Binding-site contacts:
Ligand atom N19 contacts residue ARG37 of chain 3.A at 4.1 Å.
Ligand atom C11 contacts residue MET47 of chain 3.B at 4.2 Å (hydrophobic).
Ligand atom C25 contacts residue TYR16 of chain 3.B at 4.2 Å (hydrophobic).
Ligand atom N27 contacts residue GLN20 of chain 3.B at 4.0 Å.
Ligand atom C04 contacts residue MET47 of chain 3.B at 4.3 Å (hydrophobic).
Ligand atom C02 contacts residue LEU14 of chain 3.B at 3.7 Å (hydrophobic).
Ligand atom C01 contacts residue TYR16 of chain 3.B at 3.9 Å (hydrophobic).
Ligand atom C11 contacts residue LEU157 of chain 3.A at 4.3 Å (hydrophobic).
Ligand atom C06 contacts residue TYR16 of chain 3.B at 3.8 Å (hydrophobic).
Ligand atom C15 contacts residue LEU53 of chain 3.B at 3.8 Å (hydrophobic).
Ligand atom C06 contacts residue MET47 of chain 3.B at 4.2 Å (hydrophobic).
Ligand atom C22 contacts residue ARG37 of chain 3.A at 4.3 Å.
Ligand atom C10 contacts residue VAL39 of chain 3.A at 3.9 Å (hydrophobic).
Ligand atom C26 contacts residue ASP21 of chain 3.B at 3.8 Å.
Ligand atom C11 contacts residue LEU57 of chain 3.B at 4.3 Å (hydrophobic).
Ligand atom C15 contacts residue LEU57 of chain 3.B at 3.8 Å (hydrophobic).
Ligand atom C08 contacts residue VAL39 of chain 3.A at 3.8 Å (hydrophobic).
Ligand atom O18 contacts residue ALA74 of chain 3.A at 3.6 Å.
Ligand atom C07 contacts residue ALA74 of chain 3.A at 4.1 Å (hydrophobic).
Ligand atom C14 contacts residue LEU53 of chain 3.B at 4.0 Å (hydrophobic).
Ligand atom C21 contacts residue ARG37 of chain 3.A at 4.0 Å.
Ligand atom C08 contacts residue LEU157 of chain 3.A at 3.8 Å (hydrophobic).
Ligand atom C24 contacts residue ILE43 of chain 3.B at 4.0 Å (hydrophobic).
Ligand atom C17 contacts residue ARG37 of chain 3.A at 3.7 Å.
Ligand atom C12 contacts residue LEU157 of chain 3.A at 4.0 Å (hydrophobic).
Ligand atom C26 contacts residue GLN20 of chain 3.B at 3.6 Å.
Ligand atom C20 contacts residue ARG37 of chain 3.A at 3.7 Å.
Ligand atom C13 contacts residue LEU157 of chain 3.A at 4.0 Å (hydrophobic).
Ligand atom C25 contacts residue THR18 of chain 3.B at 4.3 Å.
Ligand atom C12 contacts residue LEU159 of chain 3.A at 4.1 Å (hydrophobic).
Ligand atom C16 contacts residue MET47 of chain 3.B at 4.0 Å (hydrophobic).
Ligand atom C24 contacts residue THR18 of chain 3.B at 4.0 Å.
Ligand atom N27 contacts residue ASP21 of chain 3.B at 2.5 Å (salt-bridge).
Ligand atom C16 contacts residue LEU57 of chain 3.B at 3.5 Å (hydrophobic).
Ligand atom O18 contacts residue ARG37 of chain 3.A at 3.0 Å (salt-bridge).
Ligand atom C13 contacts residue ILE11 of chain 3.A at 4.3 Å (hydrophobic).
Ligand atom C14 contacts residue LEU157 of chain 3.A at 4.3 Å (hydrophobic).
Ligand atom C02 contacts residue MET47 of chain 3.B at 3.9 Å (hydrophobic).
Ligand atom C04 contacts residue LEU159 of chain 3.A at 4.3 Å (hydrophobic).
Ligand atom C01 contacts residue LEU14 of chain 3.B at 4.1 Å (hydrophobic).

Sequence of chain 3.B:
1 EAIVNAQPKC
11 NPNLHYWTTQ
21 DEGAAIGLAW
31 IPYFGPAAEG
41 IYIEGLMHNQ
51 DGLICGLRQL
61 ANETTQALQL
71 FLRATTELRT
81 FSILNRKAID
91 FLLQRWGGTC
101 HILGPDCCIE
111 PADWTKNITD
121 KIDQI

A small-molecule ligand and the protein it binds are described below.
Small molecule (SMILES): NCC1CCC(NC(=O)C2[C@@H]3CC4C[C@H]2CC(c2ccccc2)(C4)C3)CC1

Sequence of chain 3.A:
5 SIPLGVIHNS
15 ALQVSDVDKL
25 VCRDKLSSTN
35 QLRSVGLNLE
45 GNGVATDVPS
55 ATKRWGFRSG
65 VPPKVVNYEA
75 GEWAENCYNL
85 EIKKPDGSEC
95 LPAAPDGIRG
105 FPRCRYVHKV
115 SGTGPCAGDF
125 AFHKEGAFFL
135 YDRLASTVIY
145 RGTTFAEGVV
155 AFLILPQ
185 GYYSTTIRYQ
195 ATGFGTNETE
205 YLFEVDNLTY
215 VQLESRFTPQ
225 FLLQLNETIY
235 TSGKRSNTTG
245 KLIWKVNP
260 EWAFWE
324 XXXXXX